A small-molecule ligand and the protein it binds are described below.
Small molecule (SMILES): O=C(O)CCc1c(C(=O)O)[nH]c2cc(Cl)cc(Cl)c12

Sequence of chain 2.B:
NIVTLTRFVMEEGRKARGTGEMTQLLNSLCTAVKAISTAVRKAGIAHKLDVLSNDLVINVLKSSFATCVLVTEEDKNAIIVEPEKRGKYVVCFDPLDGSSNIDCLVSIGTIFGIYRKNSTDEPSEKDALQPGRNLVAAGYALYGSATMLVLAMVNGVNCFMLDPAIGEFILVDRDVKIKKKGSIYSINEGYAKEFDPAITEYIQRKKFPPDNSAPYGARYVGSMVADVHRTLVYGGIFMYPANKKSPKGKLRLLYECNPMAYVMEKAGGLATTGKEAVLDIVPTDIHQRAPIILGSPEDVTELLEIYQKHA

Binding-site contacts:
Ligand atom C9 contacts residue MET177 of chain 2.B at 3.4 Å (hydrophobic).
Ligand atom O19 contacts residue VAL160 of chain 2.B at 3.1 Å.
Ligand atom N7 contacts residue MET30 of chain 2.B at 3.7 Å.
Ligand atom C12 contacts residue TYR113 of chain 2.B at 3.0 Å (hydrophobic).
Ligand atom C5 contacts residue MET30 of chain 2.B at 3.7 Å (hydrophobic).
Ligand atom C16 contacts residue TYR113 of chain 2.B at 3.8 Å (hydrophobic).
Ligand atom CL10 contacts residue ALA161 of chain 2.B at 4.1 Å.
Ligand atom C16 contacts residue ARG140 of chain 2.B at 3.1 Å.
Ligand atom CL17 contacts residue VAL17 of chain 2.B at 3.3 Å.
Ligand atom O19 contacts residue ARG140 of chain 2.B at 2.8 Å (salt-bridge).
Ligand atom C6 contacts residue VAL160 of chain 2.B at 3.6 Å (hydrophobic).
Ligand atom C2 contacts residue MET30 of chain 2.B at 3.9 Å (hydrophobic).
Ligand atom O18 contacts residue ARG140 of chain 2.B at 3.3 Å (salt-bridge).
Ligand atom C16 contacts residue VAL160 of chain 2.B at 3.9 Å (hydrophobic).
Ligand atom C12 contacts residue MET30 of chain 2.B at 4.0 Å (hydrophobic).
Ligand atom CL10 contacts residue MET177 of chain 2.B at 3.5 Å.
Ligand atom N7 contacts residue GLY21 of chain 2.B at 3.1 Å.
Ligand atom C12 contacts residue ARG140 of chain 2.B at 4.1 Å.
Ligand atom CL17 contacts residue LEU175 of chain 2.B at 3.9 Å.
Ligand atom C3 contacts residue GLY21 of chain 2.B at 3.9 Å.
Ligand atom CL17 contacts residue GLU20 of chain 2.B at 3.8 Å.
Ligand atom C8 contacts residue MET30 of chain 2.B at 4.0 Å (hydrophobic).
Ligand atom C1 contacts residue MET30 of chain 2.B at 3.6 Å (hydrophobic).
Ligand atom C8 contacts residue GLU20 of chain 2.B at 3.5 Å.
Ligand atom C11 contacts residue GLY26 of chain 2.B at 3.6 Å.
Ligand atom O15 contacts residue GLY26 of chain 2.B at 2.9 Å.
Ligand atom CL10 contacts residue VAL160 of chain 2.B at 3.1 Å.
Ligand atom C4 contacts residue MET177 of chain 2.B at 3.6 Å (hydrophobic).
Ligand atom C8 contacts residue GLY21 of chain 2.B at 3.8 Å.
Ligand atom C8 contacts residue VAL17 of chain 2.B at 3.3 Å (hydrophobic).
Ligand atom CL17 contacts residue PHE16 of chain 2.B at 3.5 Å.
Ligand atom C5 contacts residue GLY21 of chain 2.B at 4.0 Å.
Ligand atom O15 contacts residue THR27 of chain 2.B at 3.9 Å.
Ligand atom O14 contacts residue GLY26 of chain 2.B at 3.5 Å.
Ligand atom C4 contacts residue MET30 of chain 2.B at 4.0 Å (hydrophobic).
Ligand atom C3 contacts residue MET30 of chain 2.B at 3.6 Å (hydrophobic).
Ligand atom C13 contacts residue MET177 of chain 2.B at 3.9 Å (hydrophobic).
Ligand atom C13 contacts residue GLU20 of chain 2.B at 3.6 Å.
Ligand atom C12 contacts residue VAL160 of chain 2.B at 3.8 Å (hydrophobic).
Ligand atom O15 contacts residue GLY21 of chain 2.B at 3.9 Å.